The protein below binds the small molecule below.
Small molecule (SMILES): CC(=O)N[C@@H]1[C@@H](O)[C@H](O)[C@@H](CO)O[C@H]1O

Sequence of chain 1.C:
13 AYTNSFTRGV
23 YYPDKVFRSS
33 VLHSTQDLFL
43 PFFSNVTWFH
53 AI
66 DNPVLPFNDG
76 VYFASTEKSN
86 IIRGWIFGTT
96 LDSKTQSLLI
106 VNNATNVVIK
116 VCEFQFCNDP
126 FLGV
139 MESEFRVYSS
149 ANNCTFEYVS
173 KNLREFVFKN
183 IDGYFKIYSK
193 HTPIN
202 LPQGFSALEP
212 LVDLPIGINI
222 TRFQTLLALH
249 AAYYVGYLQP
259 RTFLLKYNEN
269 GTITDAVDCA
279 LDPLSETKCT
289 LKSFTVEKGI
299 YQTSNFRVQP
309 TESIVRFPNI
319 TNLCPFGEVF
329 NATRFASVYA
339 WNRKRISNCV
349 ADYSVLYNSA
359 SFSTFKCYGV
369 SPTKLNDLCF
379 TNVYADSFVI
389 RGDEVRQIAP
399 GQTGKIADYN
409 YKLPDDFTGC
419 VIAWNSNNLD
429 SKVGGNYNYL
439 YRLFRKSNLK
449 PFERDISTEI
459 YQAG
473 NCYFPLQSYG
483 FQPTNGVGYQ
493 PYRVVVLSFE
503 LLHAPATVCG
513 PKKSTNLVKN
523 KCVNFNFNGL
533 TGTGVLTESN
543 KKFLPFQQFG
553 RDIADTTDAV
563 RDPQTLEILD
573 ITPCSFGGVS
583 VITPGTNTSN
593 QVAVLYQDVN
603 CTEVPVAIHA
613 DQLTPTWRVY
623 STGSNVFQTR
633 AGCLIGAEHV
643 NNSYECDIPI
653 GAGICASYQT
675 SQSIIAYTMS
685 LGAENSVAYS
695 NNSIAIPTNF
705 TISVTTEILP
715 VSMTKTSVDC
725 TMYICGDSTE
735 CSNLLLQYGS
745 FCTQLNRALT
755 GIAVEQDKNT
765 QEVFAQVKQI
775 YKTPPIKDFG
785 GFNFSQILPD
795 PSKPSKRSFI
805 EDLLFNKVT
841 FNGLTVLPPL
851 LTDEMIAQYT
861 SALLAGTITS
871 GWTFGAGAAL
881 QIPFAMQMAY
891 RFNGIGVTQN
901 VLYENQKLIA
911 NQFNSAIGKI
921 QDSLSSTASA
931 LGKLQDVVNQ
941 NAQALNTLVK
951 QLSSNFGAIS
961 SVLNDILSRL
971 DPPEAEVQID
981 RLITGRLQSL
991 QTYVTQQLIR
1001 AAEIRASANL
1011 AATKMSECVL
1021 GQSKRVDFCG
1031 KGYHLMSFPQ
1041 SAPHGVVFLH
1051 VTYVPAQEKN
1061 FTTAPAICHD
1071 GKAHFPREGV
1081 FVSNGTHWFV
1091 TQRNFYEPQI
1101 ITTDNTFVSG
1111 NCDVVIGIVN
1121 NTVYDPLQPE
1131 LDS

Binding-site contacts:
Ligand atom C4 contacts residue ASN643 of chain 1.C at 4.2 Å.
Ligand atom N2 contacts residue ASN643 of chain 1.C at 2.7 Å (h-bond).
Ligand atom C5 contacts residue ASN643 of chain 1.C at 3.6 Å.
Ligand atom O5 contacts residue ASN643 of chain 1.C at 2.3 Å (h-bond).
Ligand atom C2 contacts residue ASN643 of chain 1.C at 2.5 Å.
Ligand atom C1 contacts residue ASN643 of chain 1.C at 1.4 Å.
Ligand atom O7 contacts residue ASN643 of chain 1.C at 4.1 Å.
Ligand atom C8 contacts residue HIS641 of chain 1.C at 3.6 Å.
Ligand atom C8 contacts residue ASN643 of chain 1.C at 3.8 Å.
Ligand atom C7 contacts residue ASN643 of chain 1.C at 3.5 Å.
Ligand atom C3 contacts residue ASN643 of chain 1.C at 3.8 Å.